The protein below binds the small molecule below.
Small molecule (SMILES): CCCCCCCCCCCCOS(=O)(=O)O

Sequence of chain 1.A:
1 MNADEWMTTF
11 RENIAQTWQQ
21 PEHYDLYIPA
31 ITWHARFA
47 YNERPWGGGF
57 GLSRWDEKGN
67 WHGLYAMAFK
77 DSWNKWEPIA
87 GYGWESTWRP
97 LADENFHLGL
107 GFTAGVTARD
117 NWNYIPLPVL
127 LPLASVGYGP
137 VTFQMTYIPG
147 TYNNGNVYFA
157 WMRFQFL

Binding-site contacts:
Ligand atom C2 contacts residue MRD1 of chain 1.Q at 4.0 Å.
Ligand atom C9 contacts residue GLY107 of chain 1.A at 4.0 Å.
Ligand atom C10 contacts residue GLY107 of chain 1.A at 4.3 Å.
Ligand atom C12 contacts residue GLY107 of chain 1.A at 3.4 Å.
Ligand atom C4 contacts residue SER92 of chain 1.A at 3.8 Å.
Ligand atom C1 contacts residue GLY107 of chain 1.A at 3.3 Å.
Ligand atom C3 contacts residue TRP90 of chain 1.A at 3.9 Å (hydrophobic).
Ligand atom C1 contacts residue SO41 of chain 1.V at 4.2 Å.
Ligand atom C5 contacts residue SER92 of chain 1.A at 3.2 Å.
Ligand atom C9 contacts residue LEU106 of chain 1.A at 3.7 Å (hydrophobic).
Ligand atom C1 contacts residue PRO128 of chain 1.A at 3.7 Å (hydrophobic).
Ligand atom C3 contacts residue SER92 of chain 1.A at 3.4 Å.
Ligand atom C7 contacts residue TRP90 of chain 1.A at 4.2 Å (hydrophobic).
Ligand atom C2 contacts residue TRP90 of chain 1.A at 3.9 Å (hydrophobic).
Ligand atom C8 contacts residue LEU106 of chain 1.A at 3.8 Å (hydrophobic).
Ligand atom C1 contacts residue SO41 of chain 1.R at 2.8 Å.
Ligand atom C6 contacts residue SER92 of chain 1.A at 4.2 Å.
Ligand atom C12 contacts residue SO41 of chain 1.R at 4.1 Å.
Ligand atom C7 contacts residue LEU106 of chain 1.A at 4.0 Å (hydrophobic).
Ligand atom C11 contacts residue SO41 of chain 1.R at 4.3 Å.
Ligand atom C12 contacts residue LEU106 of chain 1.A at 4.3 Å (hydrophobic).
Ligand atom C11 contacts residue GLY107 of chain 1.A at 4.0 Å.
Ligand atom C10 contacts residue TRP90 of chain 1.A at 4.5 Å (hydrophobic).
Ligand atom C7 contacts residue SER92 of chain 1.A at 3.6 Å.